Sequence of chain 1.A:
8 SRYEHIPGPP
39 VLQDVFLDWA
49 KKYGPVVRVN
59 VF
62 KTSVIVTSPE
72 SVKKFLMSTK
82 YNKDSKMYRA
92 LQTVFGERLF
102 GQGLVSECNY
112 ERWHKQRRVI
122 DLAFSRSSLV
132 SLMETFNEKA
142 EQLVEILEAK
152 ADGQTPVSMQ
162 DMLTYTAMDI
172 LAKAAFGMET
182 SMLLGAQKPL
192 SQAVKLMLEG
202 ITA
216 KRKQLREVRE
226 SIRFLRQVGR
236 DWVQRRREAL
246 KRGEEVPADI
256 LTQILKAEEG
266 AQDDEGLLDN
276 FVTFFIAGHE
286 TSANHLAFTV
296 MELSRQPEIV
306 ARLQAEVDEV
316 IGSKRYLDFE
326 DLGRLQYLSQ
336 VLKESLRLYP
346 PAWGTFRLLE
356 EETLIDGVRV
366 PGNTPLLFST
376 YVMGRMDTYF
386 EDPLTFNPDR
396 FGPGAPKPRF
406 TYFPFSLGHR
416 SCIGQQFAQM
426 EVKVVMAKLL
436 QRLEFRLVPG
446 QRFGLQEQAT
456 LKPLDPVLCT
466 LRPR

Binding-site contacts:
Ligand atom C25 contacts residue GLY349 of chain 1.A at 3.6 Å.
Ligand atom C24 contacts residue LEU199 of chain 1.A at 3.8 Å (hydrophobic).
Ligand atom C7 contacts residue THR455 of chain 1.A at 3.9 Å.
Ligand atom C11 contacts residue ALA282 of chain 1.A at 3.4 Å (hydrophobic).
Ligand atom C14 contacts residue ALA282 of chain 1.A at 3.6 Å (hydrophobic).
Ligand atom C25 contacts residue TRP348 of chain 1.A at 3.6 Å (hydrophobic).
Ligand atom C8 contacts residue ALA282 of chain 1.A at 3.6 Å (hydrophobic).
Ligand atom C8 contacts residue THR286 of chain 1.A at 3.3 Å.
Ligand atom C20 contacts residue ALA454 of chain 1.A at 3.5 Å (hydrophobic).
Ligand atom C6 contacts residue ALA454 of chain 1.A at 3.6 Å (hydrophobic).
Ligand atom C2 contacts residue LEU92 of chain 1.A at 3.8 Å (hydrophobic).
Ligand atom O29 contacts residue ALA347 of chain 1.A at 3.7 Å.
Ligand atom C23 contacts residue GLY349 of chain 1.A at 3.5 Å.
Ligand atom C11 contacts residue THR286 of chain 1.A at 3.1 Å.
Ligand atom C19 contacts residue GLY349 of chain 1.A at 3.8 Å.
Ligand atom C10 contacts residue PHE101 of chain 1.A at 3.8 Å (hydrophobic).
Ligand atom C2 contacts residue MET88 of chain 1.A at 3.7 Å (hydrophobic).
Ligand atom C7 contacts residue ILE281 of chain 1.A at 3.6 Å (hydrophobic).
Ligand atom O28 contacts residue VAL106 of chain 1.A at 3.3 Å.
Ligand atom C1 contacts residue MET88 of chain 1.A at 3.7 Å (hydrophobic).
Ligand atom C21 contacts residue HEM1 of chain 1.B at 3.5 Å.
Ligand atom O29 contacts residue GLY349 of chain 1.A at 2.7 Å (h-bond).
Ligand atom C19 contacts residue HEM1 of chain 1.B at 3.5 Å.
Ligand atom O28 contacts residue PHE101 of chain 1.A at 3.6 Å.
Ligand atom C16 contacts residue TRP348 of chain 1.A at 3.8 Å (hydrophobic).
Ligand atom C24 contacts residue ALA454 of chain 1.A at 3.9 Å (hydrophobic).
Ligand atom C11 contacts residue HEM1 of chain 1.B at 3.0 Å.
Ligand atom O28 contacts residue LEU92 of chain 1.A at 3.6 Å.
Ligand atom O29 contacts residue TRP348 of chain 1.A at 3.8 Å.
Ligand atom C6 contacts residue TRP348 of chain 1.A at 3.9 Å (hydrophobic).
Ligand atom C1 contacts residue LEU92 of chain 1.A at 3.8 Å (hydrophobic).
Ligand atom C12 contacts residue ALA282 of chain 1.A at 3.7 Å (hydrophobic).
Ligand atom N26 contacts residue ALA282 of chain 1.A at 3.7 Å.
Ligand atom C12 contacts residue HEM1 of chain 1.B at 3.0 Å.
Ligand atom C9 contacts residue ALA282 of chain 1.A at 3.7 Å (hydrophobic).
Ligand atom N26 contacts residue HEM1 of chain 1.B at 2.1 Å.
Ligand atom C24 contacts residue ILE202 of chain 1.A at 3.7 Å (hydrophobic).
Ligand atom C20 contacts residue THR455 of chain 1.A at 3.9 Å.
Ligand atom C22 contacts residue THR455 of chain 1.A at 3.5 Å.
Ligand atom C5 contacts residue PHE351 of chain 1.A at 3.9 Å (hydrophobic).

This protein binds this small molecule.
Small molecule (SMILES): Cc1ccc(-c2ccncc2)c(C(=O)N2CCC(O)(Cc3ccccc3)CC2)c1